The small molecule below binds the protein below.
Small molecule (SMILES): CC(=O)N[C@@H]1[C@@H](O)[C@H](O)[C@@H](CO)O[C@H]1O

Sequence of chain 2.A:
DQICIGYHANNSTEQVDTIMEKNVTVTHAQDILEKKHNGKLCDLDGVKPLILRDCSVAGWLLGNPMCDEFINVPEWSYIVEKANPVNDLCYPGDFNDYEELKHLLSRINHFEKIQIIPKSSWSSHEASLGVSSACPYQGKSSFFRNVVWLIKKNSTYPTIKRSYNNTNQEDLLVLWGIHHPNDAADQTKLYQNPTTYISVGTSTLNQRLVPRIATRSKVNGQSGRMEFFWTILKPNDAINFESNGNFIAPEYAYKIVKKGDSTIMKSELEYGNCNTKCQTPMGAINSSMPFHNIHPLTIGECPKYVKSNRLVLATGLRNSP

Binding-site contacts:
Ligand atom C5 contacts residue ASN181 of chain 2.A at 3.3 Å.
Ligand atom O3 contacts residue ASN252 of chain 2.A at 4.2 Å.
Ligand atom O4 contacts residue ASN252 of chain 2.A at 3.5 Å (h-bond).
Ligand atom C6 contacts residue ASN181 of chain 2.A at 3.7 Å.
Ligand atom C4 contacts residue ASN252 of chain 2.A at 3.9 Å.
Ligand atom C7 contacts residue ALA254 of chain 2.A at 4.2 Å (hydrophobic).
Ligand atom O5 contacts residue ASN181 of chain 2.A at 2.1 Å (h-bond).
Ligand atom C5 contacts residue ASN252 of chain 2.A at 3.9 Å.
Ligand atom C2 contacts residue ASN252 of chain 2.A at 4.2 Å.
Ligand atom C1 contacts residue ASN181 of chain 2.A at 1.4 Å.
Ligand atom C7 contacts residue ASN252 of chain 2.A at 4.5 Å.
Ligand atom C7 contacts residue ASN181 of chain 2.A at 3.9 Å.
Ligand atom C3 contacts residue ASN181 of chain 2.A at 3.8 Å.
Ligand atom C8 contacts residue ALA254 of chain 2.A at 4.3 Å (hydrophobic).
Ligand atom C8 contacts residue SER233 of chain 1.A at 3.8 Å.
Ligand atom C3 contacts residue ASN252 of chain 2.A at 3.6 Å.
Ligand atom C1 contacts residue ASN252 of chain 2.A at 4.2 Å.
Ligand atom C8 contacts residue ASN252 of chain 2.A at 4.5 Å.
Ligand atom N2 contacts residue ASN181 of chain 2.A at 3.3 Å (h-bond).
Ligand atom C2 contacts residue ASN181 of chain 2.A at 2.8 Å.
Ligand atom O7 contacts residue ASN181 of chain 2.A at 4.0 Å.
Ligand atom C4 contacts residue ASN181 of chain 2.A at 4.1 Å.
Ligand atom O7 contacts residue ALA254 of chain 2.A at 4.1 Å.
Ligand atom N2 contacts residue ASN252 of chain 2.A at 3.5 Å (h-bond).

Sequence of chain 1.A:
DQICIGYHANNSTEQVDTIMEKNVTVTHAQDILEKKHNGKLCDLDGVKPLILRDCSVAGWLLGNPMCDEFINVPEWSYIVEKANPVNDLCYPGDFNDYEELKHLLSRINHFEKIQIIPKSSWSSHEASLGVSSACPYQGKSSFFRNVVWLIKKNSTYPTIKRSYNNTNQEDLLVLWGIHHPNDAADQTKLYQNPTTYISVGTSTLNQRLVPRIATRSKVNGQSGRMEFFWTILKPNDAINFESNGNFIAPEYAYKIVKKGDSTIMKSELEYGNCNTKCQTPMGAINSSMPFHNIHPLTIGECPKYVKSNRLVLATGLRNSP